Sequence of chain 1.B:
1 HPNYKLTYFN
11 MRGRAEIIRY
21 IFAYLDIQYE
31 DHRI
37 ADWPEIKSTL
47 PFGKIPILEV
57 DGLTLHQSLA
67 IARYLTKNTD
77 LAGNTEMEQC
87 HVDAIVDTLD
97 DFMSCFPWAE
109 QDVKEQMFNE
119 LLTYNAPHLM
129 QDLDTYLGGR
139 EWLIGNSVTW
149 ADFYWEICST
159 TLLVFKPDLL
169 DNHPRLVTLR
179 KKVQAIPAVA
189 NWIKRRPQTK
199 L

Binding-site contacts:
Ligand atom C17 contacts residue GSF1 of chain 1.G at 3.7 Å.
Ligand atom C23 contacts residue TYR152 of chain 1.B at 3.2 Å (hydrophobic).
Ligand atom C21 contacts residue MET99 of chain 1.B at 4.0 Å (hydrophobic).
Ligand atom C21 contacts residue GLY13 of chain 1.B at 4.0 Å.
Ligand atom C13 contacts residue LEU199 of chain 1.B at 3.9 Å (hydrophobic).
Ligand atom C24 contacts residue TYR152 of chain 1.B at 3.9 Å (hydrophobic).
Ligand atom C22 contacts residue MET99 of chain 1.B at 3.7 Å (hydrophobic).
Ligand atom C17 contacts residue TRP104 of chain 1.B at 4.0 Å (hydrophobic).
Ligand atom C13 contacts residue TRP104 of chain 1.B at 3.3 Å (hydrophobic).
Ligand atom C2 contacts residue TRP104 of chain 1.B at 3.9 Å (hydrophobic).
Ligand atom C26 contacts residue ARG14 of chain 1.B at 3.7 Å.
Ligand atom C17 contacts residue TYR8 of chain 1.B at 4.0 Å (hydrophobic).
Ligand atom C24 contacts residue ASP96 of chain 1.B at 3.2 Å.
Ligand atom C18 contacts residue GLY13 of chain 1.B at 4.0 Å.
Ligand atom C23 contacts residue ASP96 of chain 1.B at 3.6 Å.
Ligand atom C20 contacts residue GLY13 of chain 1.B at 3.5 Å.
Ligand atom C14 contacts residue TRP104 of chain 1.B at 3.7 Å (hydrophobic).
Ligand atom N3 contacts residue GSF1 of chain 1.G at 3.0 Å (h-bond).
Ligand atom C15 contacts residue TRP104 of chain 1.B at 3.9 Å (hydrophobic).
Ligand atom N19 contacts residue GLY13 of chain 1.B at 3.6 Å.
Ligand atom O1 contacts residue MET11 of chain 1.B at 3.8 Å.
Ligand atom O1 contacts residue LEU199 of chain 1.B at 3.9 Å.
Ligand atom C27 contacts residue ARG14 of chain 1.B at 4.0 Å.
Ligand atom C5 contacts residue MET11 of chain 1.B at 3.6 Å (hydrophobic).
Ligand atom C24 contacts residue SER100 of chain 1.B at 3.6 Å.
Ligand atom C12 contacts residue TRP104 of chain 1.B at 3.7 Å (hydrophobic).
Ligand atom C13 contacts residue MET11 of chain 1.B at 3.8 Å (hydrophobic).
Ligand atom C24 contacts residue ARG14 of chain 1.B at 4.0 Å.
Ligand atom C2 contacts residue MET11 of chain 1.B at 3.7 Å (hydrophobic).
Ligand atom C25 contacts residue MET99 of chain 1.B at 3.8 Å (hydrophobic).
Ligand atom C12 contacts residue MET11 of chain 1.B at 3.8 Å (hydrophobic).
Ligand atom C11 contacts residue PHE9 of chain 1.B at 3.5 Å (hydrophobic).
Ligand atom C4 contacts residue GSF1 of chain 1.G at 3.5 Å.
Ligand atom C24 contacts residue MET99 of chain 1.B at 3.2 Å (hydrophobic).
Ligand atom C5 contacts residue GSF1 of chain 1.G at 3.6 Å.
Ligand atom O1 contacts residue TRP104 of chain 1.B at 3.9 Å.
Ligand atom C23 contacts residue MET99 of chain 1.B at 3.2 Å (hydrophobic).
Ligand atom C25 contacts residue SER100 of chain 1.B at 3.6 Å.
Ligand atom C26 contacts residue TRP104 of chain 1.B at 3.6 Å (hydrophobic).
Ligand atom C25 contacts residue ARG14 of chain 1.B at 3.2 Å.

This protein binds this small molecule.
Small molecule (SMILES): O=C(NCCN1CCOCC1)c1ccc(-c2nccc3ccccc23)cc1